Binding-site contacts:
Ligand atom C1A contacts residue GLN132 of chain 1.A at 4.2 Å.
Ligand atom N7 contacts residue LEU135 of chain 1.A at 3.6 Å.
Ligand atom C6A contacts residue LYS34 of chain 1.A at 3.1 Å.
Ligand atom N7 contacts residue GLU82 of chain 1.A at 2.9 Å (salt-bridge).
Ligand atom C6 contacts residue ILE11 of chain 1.A at 3.8 Å (hydrophobic).
Ligand atom C7A contacts residue GLY14 of chain 1.A at 4.0 Å.
Ligand atom S4A contacts residue VAL19 of chain 1.A at 3.9 Å.
Ligand atom C4 contacts residue LYS34 of chain 1.A at 3.8 Å.
Ligand atom N3 contacts residue LEU135 of chain 1.A at 3.5 Å.
Ligand atom N7 contacts residue VAL65 of chain 1.A at 3.7 Å.
Ligand atom N2A contacts residue GLN132 of chain 1.A at 4.1 Å.
Ligand atom N7 contacts residue ALA32 of chain 1.A at 3.5 Å.
Ligand atom N2A contacts residue LYS34 of chain 1.A at 4.0 Å.
Ligand atom N1 contacts residue LEU135 of chain 1.A at 3.6 Å.
Ligand atom C5A contacts residue LYS34 of chain 1.A at 3.6 Å.
Ligand atom C3A contacts residue VAL19 of chain 1.A at 4.2 Å (hydrophobic).
Ligand atom C2 contacts residue LEU135 of chain 1.A at 3.3 Å (hydrophobic).
Ligand atom N1 contacts residue GLU82 of chain 1.A at 3.9 Å.
Ligand atom C7A contacts residue GLU13 of chain 1.A at 3.6 Å.
Ligand atom C2 contacts residue ALA32 of chain 1.A at 3.5 Å (hydrophobic).
Ligand atom C5 contacts residue ILE11 of chain 1.A at 3.7 Å (hydrophobic).
Ligand atom C4 contacts residue LEU135 of chain 1.A at 3.9 Å (hydrophobic).
Ligand atom N1 contacts residue ALA32 of chain 1.A at 3.6 Å.
Ligand atom N1 contacts residue PHE83 of chain 1.A at 3.8 Å.
Ligand atom N7 contacts residue PHE81 of chain 1.A at 3.9 Å.
Ligand atom N1 contacts residue LEU84 of chain 1.A at 3.4 Å (h-bond).
Ligand atom N3 contacts residue LYS34 of chain 1.A at 3.2 Å (salt-bridge).
Ligand atom C6A contacts residue ASP146 of chain 1.A at 4.1 Å.
Ligand atom C6 contacts residue ALA32 of chain 1.A at 4.2 Å (hydrophobic).
Ligand atom C7A contacts residue GLY12 of chain 1.A at 4.1 Å.
Ligand atom C6 contacts residue PHE83 of chain 1.A at 3.9 Å (hydrophobic).
Ligand atom C2 contacts residue GLU82 of chain 1.A at 3.8 Å.
Ligand atom C5 contacts residue LEU135 of chain 1.A at 4.1 Å (hydrophobic).
Ligand atom C6 contacts residue LEU135 of chain 1.A at 4.0 Å (hydrophobic).
Ligand atom N3 contacts residue ALA32 of chain 1.A at 4.1 Å.
Ligand atom S4A contacts residue ILE11 of chain 1.A at 4.0 Å.
Ligand atom C6 contacts residue LEU84 of chain 1.A at 3.3 Å (hydrophobic).
Ligand atom C6A contacts residue ALA145 of chain 1.A at 3.7 Å (hydrophobic).
Ligand atom C6A contacts residue GLN132 of chain 1.A at 3.9 Å.
Ligand atom C1A contacts residue LYS34 of chain 1.A at 3.3 Å.

This small molecule binds to this protein.
Small molecule (SMILES): Cc1nc(C)c(-c2ccnc(N)n2)s1

Sequence of chain 1.A:
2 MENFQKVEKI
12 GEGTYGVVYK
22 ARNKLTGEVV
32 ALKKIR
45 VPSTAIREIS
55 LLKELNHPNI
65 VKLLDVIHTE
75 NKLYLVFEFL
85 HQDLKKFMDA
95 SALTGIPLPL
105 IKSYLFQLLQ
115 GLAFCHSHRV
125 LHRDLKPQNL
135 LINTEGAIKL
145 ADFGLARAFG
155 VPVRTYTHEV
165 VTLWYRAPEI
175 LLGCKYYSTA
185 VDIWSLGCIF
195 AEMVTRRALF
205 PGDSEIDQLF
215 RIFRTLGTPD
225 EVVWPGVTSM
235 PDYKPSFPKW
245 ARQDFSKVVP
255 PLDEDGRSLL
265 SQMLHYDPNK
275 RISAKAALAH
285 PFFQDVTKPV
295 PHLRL